Binding-site contacts:
Ligand atom S1 contacts residue ARG62 of chain 1.A at 3.7 Å.
Ligand atom O2 contacts residue PHE59 of chain 1.A at 3.5 Å.
Ligand atom O2 contacts residue ARG62 of chain 1.A at 3.0 Å (salt-bridge).
Ligand atom O3 contacts residue PHE59 of chain 1.A at 4.2 Å.
Ligand atom O1 contacts residue ARG62 of chain 1.A at 2.8 Å (salt-bridge).

Sequence of chain 1.A:
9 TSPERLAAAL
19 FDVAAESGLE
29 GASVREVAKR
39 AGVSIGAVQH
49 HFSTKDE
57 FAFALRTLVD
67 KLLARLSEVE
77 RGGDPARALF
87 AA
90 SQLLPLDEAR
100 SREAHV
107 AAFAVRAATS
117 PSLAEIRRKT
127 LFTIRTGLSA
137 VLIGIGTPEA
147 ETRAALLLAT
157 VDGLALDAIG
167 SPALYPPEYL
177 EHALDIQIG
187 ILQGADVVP

A small-molecule ligand and the protein it binds are described below.
Small molecule (SMILES): CC[N+](C)(C)CCCS(=O)(=O)[O-]